Binding-site contacts:
Ligand atom O5 contacts residue LYS51 of chain 1.A at 3.2 Å (salt-bridge).
Ligand atom C3 contacts residue ASN49 of chain 1.A at 3.9 Å.
Ligand atom C7 contacts residue LYS51 of chain 1.A at 3.3 Å.
Ligand atom C2 contacts residue ASN102 of chain 1.A at 2.4 Å.
Ligand atom C4 contacts residue LYS51 of chain 1.A at 3.6 Å.
Ligand atom O6 contacts residue LYS51 of chain 1.A at 3.1 Å (salt-bridge).
Ligand atom C3 contacts residue LYS51 of chain 1.A at 3.5 Å.
Ligand atom O3 contacts residue HIS50 of chain 1.A at 3.0 Å (h-bond).
Ligand atom N2 contacts residue ASN102 of chain 1.A at 2.9 Å (h-bond).
Ligand atom C2 contacts residue ASN49 of chain 1.A at 3.2 Å.
Ligand atom C2 contacts residue LYS51 of chain 1.A at 3.7 Å.
Ligand atom C1 contacts residue ASN49 of chain 1.A at 3.3 Å.
Ligand atom O5 contacts residue ASN49 of chain 1.A at 2.8 Å (h-bond).
Ligand atom C7 contacts residue ASN102 of chain 1.A at 3.3 Å.
Ligand atom C3 contacts residue ASN102 of chain 1.A at 3.8 Å.
Ligand atom C5 contacts residue ASN49 of chain 1.A at 3.6 Å.
Ligand atom O3 contacts residue LYS51 of chain 1.A at 2.7 Å (salt-bridge).
Ligand atom C1 contacts residue ASN102 of chain 1.A at 1.4 Å.
Ligand atom C5 contacts residue SER46 of chain 1.A at 3.8 Å.
Ligand atom O4 contacts residue ASN49 of chain 1.A at 3.4 Å (h-bond).
Ligand atom C8 contacts residue SER89 of chain 1.A at 3.2 Å.
Ligand atom C1 contacts residue LYS51 of chain 1.A at 3.7 Å.
Ligand atom C1 contacts residue GLN100 of chain 1.A at 3.7 Å.
Ligand atom O6 contacts residue TYR154 of chain 1.A at 3.4 Å (h-bond).
Ligand atom O7 contacts residue ASN49 of chain 1.A at 3.2 Å.
Ligand atom C5 contacts residue LYS51 of chain 1.A at 3.4 Å.
Ligand atom C4 contacts residue ASN49 of chain 1.A at 3.5 Å.
Ligand atom N2 contacts residue SER89 of chain 1.A at 3.6 Å (h-bond).
Ligand atom C6 contacts residue LYS51 of chain 1.A at 3.5 Å.
Ligand atom C8 contacts residue MET88 of chain 1.A at 3.6 Å (hydrophobic).
Ligand atom O7 contacts residue ASN102 of chain 1.A at 3.2 Å (h-bond).
Ligand atom N2 contacts residue LYS51 of chain 1.A at 3.6 Å.
Ligand atom C7 contacts residue SER89 of chain 1.A at 3.9 Å.
Ligand atom C5 contacts residue ASN102 of chain 1.A at 3.7 Å.
Ligand atom O5 contacts residue ASN102 of chain 1.A at 2.4 Å (h-bond).
Ligand atom O5 contacts residue TYR154 of chain 1.A at 3.7 Å.
Ligand atom O7 contacts residue LYS51 of chain 1.A at 3.2 Å.
Ligand atom C3 contacts residue HIS50 of chain 1.A at 3.6 Å.
Ligand atom N2 contacts residue HIS50 of chain 1.A at 3.8 Å.
Ligand atom C6 contacts residue TYR154 of chain 1.A at 3.3 Å (hydrophobic).

Sequence of chain 1.A:
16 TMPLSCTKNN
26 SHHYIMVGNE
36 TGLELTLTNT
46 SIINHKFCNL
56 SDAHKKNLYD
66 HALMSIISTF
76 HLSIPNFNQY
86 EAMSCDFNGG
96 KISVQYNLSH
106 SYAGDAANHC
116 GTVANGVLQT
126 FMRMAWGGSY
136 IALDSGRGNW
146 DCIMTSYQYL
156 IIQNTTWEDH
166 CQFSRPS

A protein and the small-molecule ligand that binds it are described below.
Small molecule (SMILES): CC(=O)N[C@H]1[C@H](O[C@H]2[C@H](O)[C@@H](NC(C)=O)CO[C@@H]2CO)O[C@H](CO)[C@@H](O)[C@@H]1O